Sequence of chain 1.G:
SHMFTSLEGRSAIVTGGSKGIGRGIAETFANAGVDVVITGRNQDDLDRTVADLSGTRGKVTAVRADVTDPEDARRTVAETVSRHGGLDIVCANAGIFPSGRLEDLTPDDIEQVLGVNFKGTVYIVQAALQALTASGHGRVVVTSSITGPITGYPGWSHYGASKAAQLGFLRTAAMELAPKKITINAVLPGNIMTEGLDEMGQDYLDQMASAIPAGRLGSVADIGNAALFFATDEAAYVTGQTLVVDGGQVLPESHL

Sequence of chain 1.E:
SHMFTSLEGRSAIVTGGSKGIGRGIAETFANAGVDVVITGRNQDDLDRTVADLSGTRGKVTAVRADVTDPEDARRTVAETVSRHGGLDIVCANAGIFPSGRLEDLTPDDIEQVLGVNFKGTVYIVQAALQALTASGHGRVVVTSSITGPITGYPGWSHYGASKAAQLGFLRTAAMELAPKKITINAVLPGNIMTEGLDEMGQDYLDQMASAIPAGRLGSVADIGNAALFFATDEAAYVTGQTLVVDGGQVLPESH

The small molecule below binds the protein below.
Small molecule (SMILES): CC(=O)CN

Binding-site contacts:
Ligand atom CM contacts residue PHE97 of chain 1.G at 3.8 Å (hydrophobic).
Ligand atom CM contacts residue LEU197 of chain 1.G at 3.7 Å (hydrophobic).
Ligand atom CA contacts residue GLY190 of chain 1.G at 3.5 Å.
Ligand atom CA contacts residue LEU197 of chain 1.G at 4.2 Å (hydrophobic).
Ligand atom N contacts residue SER145 of chain 1.G at 3.5 Å (h-bond).
Ligand atom CM contacts residue TYR159 of chain 1.G at 3.5 Å (hydrophobic).
Ligand atom CA contacts residue THR147 of chain 1.G at 3.7 Å.
Ligand atom CA contacts residue GLU253 of chain 1.E at 3.5 Å.
Ligand atom CA contacts residue NAP1 of chain 1.MA at 3.8 Å.
Ligand atom N contacts residue TRP156 of chain 1.G at 4.3 Å.
Ligand atom C contacts residue THR147 of chain 1.G at 4.1 Å.
Ligand atom C contacts residue GLY190 of chain 1.G at 4.2 Å.
Ligand atom N contacts residue NAP1 of chain 1.MA at 4.1 Å.
Ligand atom O contacts residue SER145 of chain 1.G at 2.8 Å (h-bond).
Ligand atom C contacts residue TYR159 of chain 1.G at 3.4 Å (hydrophobic).
Ligand atom N contacts residue ASN191 of chain 1.G at 4.2 Å.
Ligand atom CM contacts residue TRP156 of chain 1.G at 3.6 Å (hydrophobic).
Ligand atom N contacts residue ILE146 of chain 1.G at 4.0 Å.
Ligand atom N contacts residue GLY190 of chain 1.G at 3.1 Å (h-bond).
Ligand atom CM contacts residue NAP1 of chain 1.MA at 3.8 Å.
Ligand atom CA contacts residue TYR204 of chain 1.G at 3.6 Å (hydrophobic).
Ligand atom C contacts residue NAP1 of chain 1.MA at 3.3 Å.
Ligand atom N contacts residue TYR204 of chain 1.G at 4.3 Å.
Ligand atom N contacts residue THR147 of chain 1.G at 2.8 Å (h-bond).
Ligand atom O contacts residue GLY190 of chain 1.G at 4.3 Å.
Ligand atom CA contacts residue ASN191 of chain 1.G at 3.7 Å.
Ligand atom O contacts residue THR147 of chain 1.G at 3.8 Å.
Ligand atom C contacts residue LEU197 of chain 1.G at 4.4 Å (hydrophobic).
Ligand atom N contacts residue GLU253 of chain 1.E at 2.8 Å (salt-bridge).
Ligand atom C contacts residue SER145 of chain 1.G at 3.8 Å.
Ligand atom CA contacts residue SER145 of chain 1.G at 4.3 Å.
Ligand atom O contacts residue TYR159 of chain 1.G at 2.7 Å (h-bond).
Ligand atom CA contacts residue TRP156 of chain 1.G at 3.6 Å (hydrophobic).
Ligand atom C contacts residue TRP156 of chain 1.G at 4.0 Å (hydrophobic).
Ligand atom O contacts residue NAP1 of chain 1.MA at 3.0 Å.